Binding-site contacts:
Ligand atom C5 contacts residue TRP138 of chain 29.E at 3.5 Å (hydrophobic).
Ligand atom C8 contacts residue GLY119 of chain 29.E at 3.9 Å.
Ligand atom N2 contacts residue TRP138 of chain 29.E at 3.7 Å.
Ligand atom O7 contacts residue TRP138 of chain 29.E at 3.8 Å.
Ligand atom C4 contacts residue TRP138 of chain 29.E at 3.3 Å (hydrophobic).
Ligand atom O7 contacts residue ASN120 of chain 29.E at 4.4 Å.
Ligand atom O5 contacts residue ASN120 of chain 29.E at 4.0 Å.
Ligand atom C4 contacts residue ASN120 of chain 29.E at 4.2 Å.
Ligand atom C3 contacts residue ASN120 of chain 29.E at 3.9 Å.
Ligand atom O4 contacts residue TRP138 of chain 29.E at 3.1 Å.
Ligand atom C3 contacts residue TRP138 of chain 29.E at 2.9 Å (hydrophobic).
Ligand atom C6 contacts residue ASN120 of chain 29.E at 3.0 Å.
Ligand atom C5 contacts residue ASN120 of chain 29.E at 3.6 Å.
Ligand atom C1 contacts residue ASN120 of chain 29.E at 1.4 Å.
Ligand atom C2 contacts residue ASN120 of chain 29.E at 2.6 Å.
Ligand atom C8 contacts residue ASN120 of chain 29.E at 4.1 Å.
Ligand atom C7 contacts residue TRP138 of chain 29.E at 4.3 Å (hydrophobic).
Ligand atom O5 contacts residue TRP138 of chain 29.E at 4.3 Å.
Ligand atom O3 contacts residue TRP138 of chain 29.E at 3.5 Å.
Ligand atom C1 contacts residue TRP138 of chain 29.E at 3.9 Å (hydrophobic).
Ligand atom C7 contacts residue ASN120 of chain 29.E at 3.8 Å.
Ligand atom C8 contacts residue TRP138 of chain 29.E at 4.0 Å (hydrophobic).
Ligand atom O5 contacts residue ASN120 of chain 29.E at 2.4 Å (h-bond).
Ligand atom C2 contacts residue TRP138 of chain 29.E at 3.8 Å (hydrophobic).
Ligand atom N2 contacts residue ASN120 of chain 29.E at 3.0 Å (h-bond).
Ligand atom C5 contacts residue ASN120 of chain 29.E at 3.9 Å.

This protein binds this small molecule.
Small molecule (SMILES): CC(=O)N[C@H]1[C@H](O[C@H]2[C@H](O)[C@@H](NC(C)=O)CO[C@@H]2CO[C@@H]2O[C@@H](C)[C@@H](O)[C@@H](O)[C@@H]2O)O[C@H](CO)[C@@H](O[C@@H]2O[C@H](CO)[C@@H](O)[C@H](O[C@@H]3O[C@H](CO)[C@@H](O)[C@H](O)[C@@H]3O)[C@@H]2O)[C@@H]1O

Sequence of chain 29.E:
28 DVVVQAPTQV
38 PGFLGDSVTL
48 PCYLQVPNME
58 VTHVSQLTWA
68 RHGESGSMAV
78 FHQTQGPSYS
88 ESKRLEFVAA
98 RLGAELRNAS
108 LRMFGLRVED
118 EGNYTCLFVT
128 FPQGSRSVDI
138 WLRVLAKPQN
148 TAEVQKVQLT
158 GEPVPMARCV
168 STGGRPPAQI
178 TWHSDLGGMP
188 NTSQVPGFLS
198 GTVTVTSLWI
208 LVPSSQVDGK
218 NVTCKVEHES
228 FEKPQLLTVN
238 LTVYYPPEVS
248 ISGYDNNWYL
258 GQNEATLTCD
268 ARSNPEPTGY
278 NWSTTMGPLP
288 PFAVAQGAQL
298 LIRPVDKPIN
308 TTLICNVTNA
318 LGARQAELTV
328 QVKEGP